Binding-site contacts:
Ligand atom C11 contacts residue ILE246 of chain 1.D at 3.7 Å (hydrophobic).
Ligand atom N22 contacts residue MET267 of chain 1.D at 3.2 Å (h-bond).
Ligand atom C4 contacts residue VAL232 of chain 1.D at 3.8 Å (hydrophobic).
Ligand atom C10 contacts residue LEU229 of chain 1.D at 3.6 Å (hydrophobic).
Ligand atom N2 contacts residue SER231 of chain 1.D at 3.2 Å.
Ligand atom C18 contacts residue LEU189 of chain 1.D at 3.7 Å (hydrophobic).
Ligand atom C10 contacts residue ILE246 of chain 1.D at 3.3 Å (hydrophobic).
Ligand atom C20 contacts residue PHE283 of chain 1.D at 3.6 Å (hydrophobic).
Ligand atom C8 contacts residue PHE283 of chain 1.D at 3.6 Å (hydrophobic).
Ligand atom N6 contacts residue ALA243 of chain 1.D at 3.6 Å.
Ligand atom N16 contacts residue PHE283 of chain 1.D at 3.5 Å.
Ligand atom C1 contacts residue ALA243 of chain 1.D at 3.7 Å (hydrophobic).
Ligand atom C25 contacts residue PHE283 of chain 1.D at 3.6 Å (hydrophobic).
Ligand atom C15 contacts residue PHE250 of chain 1.D at 3.6 Å (hydrophobic).
Ligand atom C5 contacts residue GLN280 of chain 1.D at 3.3 Å.
Ligand atom N6 contacts residue VAL232 of chain 1.D at 3.7 Å.
Ligand atom C28 contacts residue MET267 of chain 1.D at 3.4 Å (hydrophobic).
Ligand atom C21 contacts residue MET267 of chain 1.D at 3.2 Å (hydrophobic).
Ligand atom C24 contacts residue TYR247 of chain 1.D at 3.6 Å (hydrophobic).
Ligand atom C20 contacts residue MET267 of chain 1.D at 3.4 Å (hydrophobic).
Ligand atom N23 contacts residue GLY279 of chain 1.D at 3.7 Å.
Ligand atom N12 contacts residue PHE250 of chain 1.D at 3.8 Å.
Ligand atom N6 contacts residue THR239 of chain 1.D at 3.6 Å.
Ligand atom N9 contacts residue ILE246 of chain 1.D at 3.3 Å.
Ligand atom N16 contacts residue PHE250 of chain 1.D at 3.7 Å.
Ligand atom O26 contacts residue PHE283 of chain 1.D at 3.7 Å.
Ligand atom C24 contacts residue MET267 of chain 1.D at 3.6 Å (hydrophobic).
Ligand atom C13 contacts residue PHE283 of chain 1.D at 3.5 Å (hydrophobic).
Ligand atom N12 contacts residue PHE283 of chain 1.D at 3.6 Å.
Ligand atom N7 contacts residue PHE283 of chain 1.D at 3.8 Å.
Ligand atom N23 contacts residue MET267 of chain 1.D at 3.6 Å (h-bond).
Ligand atom C1 contacts residue THR239 of chain 1.D at 3.6 Å.
Ligand atom O17 contacts residue PHE283 of chain 1.D at 3.7 Å.
Ligand atom N2 contacts residue THR242 of chain 1.D at 3.6 Å.
Ligand atom C25 contacts residue MET267 of chain 1.D at 3.7 Å (hydrophobic).
Ligand atom C5 contacts residue VAL232 of chain 1.D at 3.6 Å (hydrophobic).
Ligand atom C1 contacts residue SER231 of chain 1.D at 3.8 Å.
Ligand atom C8 contacts residue ILE246 of chain 1.D at 3.6 Å (hydrophobic).
Ligand atom C21 contacts residue PHE283 of chain 1.D at 3.7 Å (hydrophobic).
Ligand atom O17 contacts residue GLN280 of chain 1.D at 3.0 Å (h-bond).

This small molecule binds to this protein.
Small molecule (SMILES): CNC(=O)c1c(NC(=O)c2nc(C3CC3)cnc2Nc2cncnc2)cnn1C

Sequence of chain 1.D:
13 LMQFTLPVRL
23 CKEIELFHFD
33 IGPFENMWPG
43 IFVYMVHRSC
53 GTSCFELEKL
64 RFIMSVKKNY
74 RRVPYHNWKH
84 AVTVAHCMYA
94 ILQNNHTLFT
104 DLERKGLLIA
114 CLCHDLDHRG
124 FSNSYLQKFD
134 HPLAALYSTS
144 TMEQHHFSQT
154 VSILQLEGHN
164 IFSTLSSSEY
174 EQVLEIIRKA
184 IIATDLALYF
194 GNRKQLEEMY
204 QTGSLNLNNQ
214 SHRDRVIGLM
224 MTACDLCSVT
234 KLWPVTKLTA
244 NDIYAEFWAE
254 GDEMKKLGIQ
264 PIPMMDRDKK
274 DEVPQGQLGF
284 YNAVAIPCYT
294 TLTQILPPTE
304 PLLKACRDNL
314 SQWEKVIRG